Sequence of chain 1.A:
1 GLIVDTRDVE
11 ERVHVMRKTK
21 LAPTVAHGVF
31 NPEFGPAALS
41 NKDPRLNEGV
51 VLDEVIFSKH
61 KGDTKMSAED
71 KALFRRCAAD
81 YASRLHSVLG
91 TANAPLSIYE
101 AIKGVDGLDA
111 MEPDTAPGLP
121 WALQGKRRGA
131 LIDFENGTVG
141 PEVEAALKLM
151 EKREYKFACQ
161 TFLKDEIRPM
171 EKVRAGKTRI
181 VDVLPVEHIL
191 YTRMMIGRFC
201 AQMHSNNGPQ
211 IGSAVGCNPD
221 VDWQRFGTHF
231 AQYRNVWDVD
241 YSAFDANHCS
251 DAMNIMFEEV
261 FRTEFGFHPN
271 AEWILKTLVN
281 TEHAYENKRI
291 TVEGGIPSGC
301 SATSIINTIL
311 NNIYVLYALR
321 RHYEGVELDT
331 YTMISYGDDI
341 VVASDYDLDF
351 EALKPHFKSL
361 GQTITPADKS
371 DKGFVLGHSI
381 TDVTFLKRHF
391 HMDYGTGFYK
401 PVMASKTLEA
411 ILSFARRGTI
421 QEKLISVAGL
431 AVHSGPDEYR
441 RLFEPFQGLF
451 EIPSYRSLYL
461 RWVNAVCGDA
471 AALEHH

A protein and the small-molecule ligand that binds it are described below.
Small molecule (SMILES): Nc1ccn([C@@H]2O[C@H](COP(=O)=O)[C@@H](O[P](=O)(O)OC[C@H]3O[C@@H](n4ccc(N)nc4=O)[C@H](O)[C@@H]3O[P](=O)(O)OC[C@H]3O[C@@H](n4ccc(N)nc4=O)[C@H](O)[C@@H]3O[P](=O)(O)OC[C@H]3O[C@@H](n4cnc5c(=O)nc(N)[nH]c54)[C@H](O)[C@@H]3O)[C@H]2O)c(=O)n1

Binding-site contacts:
Ligand atom C2 contacts residue G3 of chain 1.B at 2.8 Å.
Ligand atom O2 contacts residue G5 of chain 1.B at 2.2 Å (h-bond).
Ligand atom O2' contacts residue TYR336 of chain 1.A at 2.1 Å (h-bond).
Ligand atom P contacts residue LYS387 of chain 1.A at 3.0 Å.
Ligand atom N3 contacts residue G4 of chain 1.B at 2.5 Å (h-bond).
Ligand atom OP1 contacts residue THR419 of chain 1.A at 3.1 Å (h-bond).
Ligand atom C4 contacts residue G4 of chain 1.B at 2.9 Å.
Ligand atom N1 contacts residue U2 of chain 1.B at 3.1 Å (h-bond).
Ligand atom C5' contacts residue LYS387 of chain 1.A at 3.1 Å.
Ligand atom C2 contacts residue G3 of chain 1.B at 3.1 Å.
Ligand atom C3' contacts residue LYS387 of chain 1.A at 3.1 Å.
Ligand atom O2' contacts residue ASP338 of chain 1.A at 3.2 Å (salt-bridge).
Ligand atom OP1 contacts residue LYS387 of chain 1.A at 3.0 Å.
Ligand atom C2 contacts residue G4 of chain 1.B at 2.8 Å.
Ligand atom OP1 contacts residue LYS423 of chain 1.A at 2.6 Å (salt-bridge).
Ligand atom O2' contacts residue LEU386 of chain 1.A at 3.0 Å.
Ligand atom N4 contacts residue G4 of chain 1.B at 2.5 Å (h-bond).
Ligand atom N4 contacts residue G3 of chain 1.B at 3.0 Å (h-bond).
Ligand atom OP1 contacts residue ILE411 of chain 1.A at 3.1 Å.
Ligand atom C2' contacts residue TYR336 of chain 1.A at 3.2 Å (hydrophobic).
Ligand atom O2 contacts residue G4 of chain 1.B at 2.4 Å (h-bond).
Ligand atom N3 contacts residue G3 of chain 1.B at 3.0 Å (h-bond).
Ligand atom N1 contacts residue G3 of chain 1.B at 3.0 Å (h-bond).
Ligand atom C4 contacts residue G5 of chain 1.B at 2.9 Å.
Ligand atom N2 contacts residue G3 of chain 1.B at 2.8 Å (h-bond).
Ligand atom C4' contacts residue ASP339 of chain 1.A at 3.3 Å.
Ligand atom N4 contacts residue G5 of chain 1.B at 2.5 Å (h-bond).
Ligand atom C1' contacts residue SER426 of chain 1.A at 3.2 Å.
Ligand atom C5' contacts residue ASP339 of chain 1.A at 2.9 Å.
Ligand atom N3 contacts residue G5 of chain 1.B at 2.0 Å (h-bond).
Ligand atom N2 contacts residue SER304 of chain 1.A at 3.2 Å (h-bond).
Ligand atom O2' contacts residue GLY337 of chain 1.A at 2.8 Å.
Ligand atom O3' contacts residue LYS387 of chain 1.A at 2.2 Å.
Ligand atom O3' contacts residue ASP338 of chain 1.A at 2.0 Å (salt-bridge).
Ligand atom O2' contacts residue SER426 of chain 1.A at 2.7 Å (h-bond).
Ligand atom N2 contacts residue U2 of chain 1.B at 2.4 Å (h-bond).
Ligand atom OP1 contacts residue LYS387 of chain 1.A at 2.9 Å.
Ligand atom O2 contacts residue G3 of chain 1.B at 2.8 Å (h-bond).
Ligand atom N3 contacts residue G3 of chain 1.B at 2.7 Å (h-bond).
Ligand atom C2 contacts residue G5 of chain 1.B at 2.4 Å.